Binding-site contacts:
Ligand atom O3 contacts residue LYS25 of chain 1.B at 2.8 Å (salt-bridge).
Ligand atom C7 contacts residue ARG80 of chain 1.B at 3.7 Å.
Ligand atom O2 contacts residue THR39 of chain 1.B at 3.2 Å (h-bond).
Ligand atom C3 contacts residue ASP44 of chain 1.B at 3.6 Å.
Ligand atom C1 contacts residue ASN76 of chain 1.B at 1.4 Å.
Ligand atom O4 contacts residue PHE22 of chain 1.B at 3.6 Å.
Ligand atom C6 contacts residue THR39 of chain 1.B at 3.7 Å.
Ligand atom O4 contacts residue EDO1 of chain 1.J at 3.1 Å (h-bond).
Ligand atom O7 contacts residue ARG80 of chain 1.B at 3.3 Å (salt-bridge).
Ligand atom C6 contacts residue EDO1 of chain 1.J at 3.5 Å.
Ligand atom O5 contacts residue ASN76 of chain 1.B at 2.2 Å (h-bond).
Ligand atom O7 contacts residue ASN76 of chain 1.B at 3.4 Å (h-bond).
Ligand atom N2 contacts residue ASP44 of chain 1.B at 2.8 Å (salt-bridge).
Ligand atom O5 contacts residue PHE22 of chain 1.B at 3.6 Å.
Ligand atom C8 contacts residue VAL41 of chain 1.B at 3.6 Å (hydrophobic).
Ligand atom C8 contacts residue VAL43 of chain 1.B at 3.5 Å (hydrophobic).
Ligand atom C7 contacts residue ASP44 of chain 1.B at 3.5 Å.
Ligand atom O4 contacts residue LYS25 of chain 1.B at 3.1 Å (salt-bridge).
Ligand atom C1 contacts residue PHE22 of chain 1.B at 3.5 Å (hydrophobic).
Ligand atom C7 contacts residue ASN76 of chain 1.B at 3.4 Å.
Ligand atom O2 contacts residue PRO23 of chain 1.B at 3.0 Å (h-bond).
Ligand atom C2 contacts residue ASN76 of chain 1.B at 2.4 Å.
Ligand atom C6 contacts residue TYR75 of chain 1.B at 3.6 Å (hydrophobic).
Ligand atom O2 contacts residue GLU37 of chain 1.B at 3.3 Å (salt-bridge).
Ligand atom O5 contacts residue GLN74 of chain 1.B at 3.5 Å (h-bond).
Ligand atom N2 contacts residue ASN76 of chain 1.B at 3.0 Å (h-bond).
Ligand atom C6 contacts residue PHE22 of chain 1.B at 3.5 Å (hydrophobic).
Ligand atom C1 contacts residue PHE22 of chain 1.B at 3.3 Å (hydrophobic).
Ligand atom O5 contacts residue LYS25 of chain 1.B at 3.1 Å (salt-bridge).
Ligand atom C5 contacts residue ASN76 of chain 1.B at 3.5 Å.
Ligand atom O2 contacts residue PHE22 of chain 1.B at 3.6 Å.
Ligand atom O4 contacts residue VAL43 of chain 1.B at 3.5 Å.
Ligand atom C5 contacts residue PHE22 of chain 1.B at 3.1 Å (hydrophobic).
Ligand atom C8 contacts residue ASP44 of chain 1.B at 3.4 Å.
Ligand atom O3 contacts residue GLU37 of chain 1.B at 3.0 Å (salt-bridge).
Ligand atom O6 contacts residue PHE22 of chain 1.B at 3.7 Å.
Ligand atom C2 contacts residue PRO23 of chain 1.B at 3.5 Å (hydrophobic).
Ligand atom O6 contacts residue EDO1 of chain 1.J at 2.9 Å.
Ligand atom C8 contacts residue ARG80 of chain 1.B at 3.3 Å.
Ligand atom C2 contacts residue PHE22 of chain 1.B at 3.6 Å (hydrophobic).

Sequence of chain 1.B:
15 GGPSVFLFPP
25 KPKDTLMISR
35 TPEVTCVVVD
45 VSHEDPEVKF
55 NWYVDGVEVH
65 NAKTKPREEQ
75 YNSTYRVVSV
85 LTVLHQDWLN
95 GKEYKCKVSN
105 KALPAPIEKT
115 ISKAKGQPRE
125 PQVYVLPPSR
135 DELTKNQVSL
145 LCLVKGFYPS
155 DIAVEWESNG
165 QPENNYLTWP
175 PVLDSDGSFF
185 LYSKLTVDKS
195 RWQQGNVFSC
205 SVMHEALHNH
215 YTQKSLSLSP

The protein below binds the small molecule below.
Small molecule (SMILES): CC(=O)N[C@H]1[C@H](O[C@H]2[C@H](O)[C@@H](NC(C)=O)CO[C@@H]2CO[C@@H]2O[C@@H](C)[C@@H](O)[C@@H](O)[C@@H]2O)O[C@H](CO)[C@@H](O[C@@H]2O[C@H](CO[C@H]3O[C@H](CO)[C@@H](O)[C@H](O)[C@@H]3O[C@@H]3O[C@H](CO)[C@@H](O[C@@H]4O[C@H](CO)[C@H](O)[C@H](O)[C@H]4O)[C@H](O)[C@H]3NC(C)=O)[C@@H](O)[C@H](O[C@H]3O[C@H](CO)[C@@H](O)[C@H](O)[C@@H]3O[C@@H]3O[C@H](CO)[C@@H](O)[C@H](O)[C@H]3NC(C)=O)[C@@H]2O)[C@@H]1O